Binding-site contacts:
Ligand atom C5 contacts residue THR156 of chain 32.C at 4.1 Å.
Ligand atom C4 contacts residue MET151 of chain 32.C at 3.9 Å (hydrophobic).
Ligand atom C2 contacts residue MET151 of chain 32.C at 4.3 Å (hydrophobic).
Ligand atom O7 contacts residue HIS148 of chain 32.C at 3.6 Å.
Ligand atom O5 contacts residue MET151 of chain 32.C at 3.9 Å.
Ligand atom C8 contacts residue ASN157 of chain 32.C at 3.3 Å.
Ligand atom C3 contacts residue MET151 of chain 32.C at 4.1 Å (hydrophobic).
Ligand atom C6 contacts residue ASN157 of chain 32.C at 3.7 Å.
Ligand atom C2 contacts residue ASN154 of chain 32.C at 2.4 Å.
Ligand atom O7 contacts residue GLY150 of chain 32.C at 2.9 Å (h-bond).
Ligand atom C5 contacts residue MET151 of chain 32.C at 3.8 Å (hydrophobic).
Ligand atom C1 contacts residue GLY150 of chain 32.C at 4.0 Å.
Ligand atom C5 contacts residue ASN154 of chain 32.C at 3.6 Å.
Ligand atom C6 contacts residue THR156 of chain 32.C at 3.8 Å.
Ligand atom O6 contacts residue MET151 of chain 32.C at 4.4 Å.
Ligand atom C7 contacts residue ASN154 of chain 32.C at 3.7 Å.
Ligand atom O5 contacts residue ASN157 of chain 32.C at 4.2 Å.
Ligand atom O5 contacts residue THR156 of chain 32.C at 4.1 Å.
Ligand atom C6 contacts residue ASP161 of chain 32.C at 3.7 Å.
Ligand atom C8 contacts residue THR156 of chain 32.C at 4.2 Å.
Ligand atom C6 contacts residue THR156 of chain 32.C at 3.9 Å.
Ligand atom O7 contacts residue ASN154 of chain 32.C at 4.0 Å.
Ligand atom N2 contacts residue GLY150 of chain 32.C at 3.5 Å (h-bond).
Ligand atom C8 contacts residue GLY150 of chain 32.C at 3.7 Å.
Ligand atom C3 contacts residue ASN154 of chain 32.C at 3.8 Å.
Ligand atom C7 contacts residue GLY150 of chain 32.C at 3.1 Å.
Ligand atom C1 contacts residue THR156 of chain 32.C at 4.3 Å.
Ligand atom N2 contacts residue ASN154 of chain 32.C at 2.9 Å (h-bond).
Ligand atom O5 contacts residue ASN154 of chain 32.C at 2.3 Å (h-bond).
Ligand atom C1 contacts residue MET151 of chain 32.C at 4.2 Å (hydrophobic).
Ligand atom C5 contacts residue THR156 of chain 32.C at 3.8 Å.
Ligand atom C2 contacts residue GLY150 of chain 32.C at 3.8 Å.
Ligand atom O5 contacts residue THR156 of chain 32.C at 3.8 Å.
Ligand atom C4 contacts residue ASN154 of chain 32.C at 4.2 Å.
Ligand atom C1 contacts residue ASN154 of chain 32.C at 1.4 Å.

A protein and the small-molecule ligand that binds it are described below.
Small molecule (SMILES): CC(=O)N[C@H]1[C@H](O[C@H]2[C@H](O)[C@@H](NC(C)=O)CO[C@@H]2CO[C@@H]2O[C@@H](C)[C@@H](O)[C@@H](O)[C@@H]2O)O[C@H](CO)[C@@H](O)[C@@H]1O

Sequence of chain 32.C:
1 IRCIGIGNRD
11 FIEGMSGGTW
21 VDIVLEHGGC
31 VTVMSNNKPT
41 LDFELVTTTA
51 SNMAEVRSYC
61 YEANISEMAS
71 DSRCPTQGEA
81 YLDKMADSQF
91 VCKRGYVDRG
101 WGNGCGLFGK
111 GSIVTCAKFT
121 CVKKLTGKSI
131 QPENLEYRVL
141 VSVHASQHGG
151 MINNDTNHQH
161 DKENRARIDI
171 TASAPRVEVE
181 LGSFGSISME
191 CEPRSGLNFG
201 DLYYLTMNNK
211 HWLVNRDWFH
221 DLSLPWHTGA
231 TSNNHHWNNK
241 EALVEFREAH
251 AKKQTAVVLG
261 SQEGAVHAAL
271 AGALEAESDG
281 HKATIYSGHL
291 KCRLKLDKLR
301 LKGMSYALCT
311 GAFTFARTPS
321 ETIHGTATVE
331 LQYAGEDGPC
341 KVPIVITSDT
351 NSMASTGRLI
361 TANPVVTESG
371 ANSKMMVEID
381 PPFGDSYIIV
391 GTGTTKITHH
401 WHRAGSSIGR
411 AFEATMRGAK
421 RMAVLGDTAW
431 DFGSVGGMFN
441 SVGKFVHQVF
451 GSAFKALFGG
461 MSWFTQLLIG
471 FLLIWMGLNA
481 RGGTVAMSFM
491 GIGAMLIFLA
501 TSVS